Binding-site contacts:
Ligand atom N1 contacts residue ASN179 of chain 1.A at 4.0 Å.
Ligand atom N1 contacts residue PHE110 of chain 1.A at 3.9 Å.
Ligand atom C12 contacts residue THR149 of chain 1.A at 3.5 Å.
Ligand atom C12 contacts residue TRP207 of chain 1.A at 4.0 Å (hydrophobic).
Ligand atom C5 contacts residue ASN179 of chain 1.A at 3.8 Å.
Ligand atom O1 contacts residue PHE184 of chain 1.A at 3.9 Å.
Ligand atom C5 contacts residue PHE110 of chain 1.A at 3.9 Å (hydrophobic).
Ligand atom C6 contacts residue ASN179 of chain 1.A at 3.6 Å.
Ligand atom O1 contacts residue TRP138 of chain 1.A at 3.4 Å.
Ligand atom C13 contacts residue ASN179 of chain 1.A at 3.6 Å.
Ligand atom C10 contacts residue TYR148 of chain 1.A at 3.5 Å (hydrophobic).
Ligand atom C1 contacts residue PHE184 of chain 1.A at 3.2 Å (hydrophobic).
Ligand atom C4 contacts residue ASN176 of chain 1.A at 3.5 Å.
Ligand atom C1 contacts residue GLU180 of chain 1.A at 3.7 Å.
Ligand atom O1 contacts residue GLU180 of chain 1.A at 3.3 Å.
Ligand atom C3 contacts residue ASN176 of chain 1.A at 4.0 Å.
Ligand atom C13 contacts residue PHE110 of chain 1.A at 3.4 Å (hydrophobic).
Ligand atom C14 contacts residue PHE110 of chain 1.A at 3.6 Å (hydrophobic).
Ligand atom C10 contacts residue TRP103 of chain 1.A at 3.9 Å (hydrophobic).
Ligand atom N2 contacts residue TRP207 of chain 1.A at 3.8 Å.
Ligand atom C8 contacts residue GLY106 of chain 1.A at 3.8 Å.
Ligand atom C11 contacts residue THR149 of chain 1.A at 3.4 Å.
Ligand atom C3 contacts residue MET142 of chain 1.A at 3.6 Å (hydrophobic).
Ligand atom C9 contacts residue THR149 of chain 1.A at 3.5 Å.
Ligand atom O2 contacts residue ASN179 of chain 1.A at 2.9 Å (h-bond).
Ligand atom C5 contacts residue ASN176 of chain 1.A at 3.7 Å.
Ligand atom C6 contacts residue PHE110 of chain 1.A at 3.5 Å (hydrophobic).
Ligand atom C12 contacts residue PHE110 of chain 1.A at 3.9 Å (hydrophobic).
Ligand atom O2 contacts residue ILE107 of chain 1.A at 3.7 Å.
Ligand atom C2 contacts residue GLU180 of chain 1.A at 3.8 Å.
Ligand atom C7 contacts residue ILE107 of chain 1.A at 3.7 Å (hydrophobic).
Ligand atom N1 contacts residue ASN176 of chain 1.A at 3.0 Å (h-bond).
Ligand atom C12 contacts residue ASN176 of chain 1.A at 3.3 Å.
Ligand atom N2 contacts residue PHE110 of chain 1.A at 3.5 Å.
Ligand atom C8 contacts residue ILE107 of chain 1.A at 4.0 Å (hydrophobic).
Ligand atom C14 contacts residue ASN179 of chain 1.A at 3.9 Å.
Ligand atom C6 contacts residue ASN176 of chain 1.A at 3.9 Å.
Ligand atom C7 contacts residue TRP207 of chain 1.A at 3.6 Å (hydrophobic).
Ligand atom C14 contacts residue LEU183 of chain 1.A at 3.6 Å (hydrophobic).
Ligand atom O2 contacts residue PHE110 of chain 1.A at 3.4 Å.

Sequence of chain 1.A:
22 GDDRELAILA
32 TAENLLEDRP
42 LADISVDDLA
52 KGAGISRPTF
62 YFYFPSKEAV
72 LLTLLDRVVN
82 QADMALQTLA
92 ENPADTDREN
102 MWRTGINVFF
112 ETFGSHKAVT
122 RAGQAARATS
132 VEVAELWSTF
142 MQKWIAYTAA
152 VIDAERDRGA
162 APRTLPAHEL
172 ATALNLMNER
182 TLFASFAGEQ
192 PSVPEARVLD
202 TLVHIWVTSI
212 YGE

A protein and the small-molecule ligand that binds it are described below.
Small molecule (SMILES): COc1ccc(NC(=O)N2CCC(C)CC2)cc1